Binding-site contacts:
Ligand atom C20 contacts residue LEU173 of chain 1.A at 3.8 Å (hydrophobic).
Ligand atom C5 contacts residue VAL92 of chain 1.A at 3.5 Å (hydrophobic).
Ligand atom C26 contacts residue LEU106 of chain 1.A at 3.1 Å (hydrophobic).
Ligand atom N8 contacts residue PHE178 of chain 1.A at 3.8 Å.
Ligand atom C26 contacts residue VAL107 of chain 1.A at 3.7 Å (hydrophobic).
Ligand atom C11 contacts residue VAL92 of chain 1.A at 3.8 Å (hydrophobic).
Ligand atom C4 contacts residue VAL91 of chain 1.A at 3.7 Å (hydrophobic).
Ligand atom C7 contacts residue VAL92 of chain 1.A at 3.3 Å (hydrophobic).
Ligand atom O12 contacts residue ASP172 of chain 1.A at 2.9 Å (salt-bridge).
Ligand atom C26 contacts residue MET108 of chain 1.A at 3.4 Å (hydrophobic).
Ligand atom C27 contacts residue ASP172 of chain 1.A at 3.5 Å.
Ligand atom C2 contacts residue ILE170 of chain 1.A at 3.8 Å (hydrophobic).
Ligand atom N8 contacts residue VAL92 of chain 1.A at 3.7 Å.
Ligand atom C24 contacts residue MET108 of chain 1.A at 3.6 Å (hydrophobic).
Ligand atom C6 contacts residue VAL92 of chain 1.A at 3.4 Å (hydrophobic).
Ligand atom C26 contacts residue ILE59 of chain 1.A at 3.5 Å (hydrophobic).
Ligand atom C15 contacts residue ASP172 of chain 1.A at 3.7 Å.
Ligand atom N10 contacts residue VAL92 of chain 1.A at 3.5 Å (h-bond).
Ligand atom N10 contacts residue LEU94 of chain 1.A at 3.8 Å.
Ligand atom C21 contacts residue MET108 of chain 1.A at 3.8 Å (hydrophobic).
Ligand atom C4 contacts residue MET83 of chain 1.A at 3.5 Å (hydrophobic).
Ligand atom C15 contacts residue LEU175 of chain 1.A at 3.5 Å (hydrophobic).
Ligand atom C17 contacts residue LYS61 of chain 1.A at 3.8 Å.
Ligand atom O16 contacts residue LEU175 of chain 1.A at 3.4 Å.
Ligand atom C2 contacts residue VAL91 of chain 1.A at 3.8 Å (hydrophobic).
Ligand atom C19 contacts residue LEU173 of chain 1.A at 3.6 Å (hydrophobic).
Ligand atom C22 contacts residue LYS61 of chain 1.A at 3.8 Å.
Ligand atom C4 contacts residue VAL92 of chain 1.A at 3.6 Å (hydrophobic).
Ligand atom C14 contacts residue MET108 of chain 1.A at 3.7 Å (hydrophobic).
Ligand atom C3 contacts residue MET83 of chain 1.A at 3.5 Å (hydrophobic).
Ligand atom C18 contacts residue LEU173 of chain 1.A at 3.2 Å (hydrophobic).
Ligand atom C3 contacts residue VAL91 of chain 1.A at 3.6 Å (hydrophobic).
Ligand atom C11 contacts residue PHE178 of chain 1.A at 3.8 Å (hydrophobic).
Ligand atom C18 contacts residue LYS61 of chain 1.A at 3.4 Å.
Ligand atom N23 contacts residue MET108 of chain 1.A at 3.7 Å.
Ligand atom O25 contacts residue LEU94 of chain 1.A at 3.2 Å.
Ligand atom O25 contacts residue MET108 of chain 1.A at 3.3 Å.
Ligand atom C7 contacts residue PHE178 of chain 1.A at 3.8 Å (hydrophobic).
Ligand atom C26 contacts residue LYS61 of chain 1.A at 3.8 Å.
Ligand atom N8 contacts residue LEU94 of chain 1.A at 3.6 Å.

This protein binds this small molecule.
Small molecule (SMILES): C[C@@H]1CCc2n[nH]c(C(=O)N[C@H]3COc4ccccc4N(C)C3=O)c2C1

Sequence of chain 1.A:
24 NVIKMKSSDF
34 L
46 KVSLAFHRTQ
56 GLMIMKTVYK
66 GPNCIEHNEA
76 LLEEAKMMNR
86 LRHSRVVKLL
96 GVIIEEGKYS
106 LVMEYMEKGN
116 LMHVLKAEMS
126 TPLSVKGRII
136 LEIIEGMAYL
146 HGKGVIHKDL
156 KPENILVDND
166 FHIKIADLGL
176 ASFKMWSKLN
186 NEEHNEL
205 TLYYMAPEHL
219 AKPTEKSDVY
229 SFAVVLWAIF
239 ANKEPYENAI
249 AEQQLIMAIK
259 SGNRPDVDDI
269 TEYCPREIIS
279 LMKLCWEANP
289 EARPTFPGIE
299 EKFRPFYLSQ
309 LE